Sequence of chain 1.C:
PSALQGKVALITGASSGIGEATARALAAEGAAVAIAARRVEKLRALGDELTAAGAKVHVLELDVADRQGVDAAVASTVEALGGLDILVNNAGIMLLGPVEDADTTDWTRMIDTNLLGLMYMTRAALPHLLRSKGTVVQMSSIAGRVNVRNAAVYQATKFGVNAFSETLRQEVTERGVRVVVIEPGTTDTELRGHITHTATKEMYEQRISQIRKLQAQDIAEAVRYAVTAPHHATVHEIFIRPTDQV

Binding-site contacts:
Ligand atom C1 contacts residue MET95 of chain 1.C at 3.6 Å (hydrophobic).
Ligand atom O3 contacts residue NDP1 of chain 1.I at 3.3 Å.
Ligand atom C5 contacts residue ALA152 of chain 1.C at 4.0 Å (hydrophobic).
Ligand atom C1 contacts residue TYR205 of chain 1.C at 4.0 Å (hydrophobic).
Ligand atom O4 contacts residue ILE143 of chain 1.C at 3.7 Å.
Ligand atom C2 contacts residue TYR205 of chain 1.C at 3.6 Å (hydrophobic).
Ligand atom C4 contacts residue GLN156 of chain 1.C at 3.7 Å.
Ligand atom C8 contacts residue THR187 of chain 1.C at 3.4 Å.
Ligand atom C7 contacts residue LEU192 of chain 1.C at 3.8 Å (hydrophobic).
Ligand atom C7 contacts residue MET95 of chain 1.C at 3.5 Å (hydrophobic).
Ligand atom O1 contacts residue TYR155 of chain 1.C at 3.4 Å.
Ligand atom C6 contacts residue TYR205 of chain 1.C at 3.5 Å (hydrophobic).
Ligand atom C3 contacts residue ILE143 of chain 1.C at 4.0 Å (hydrophobic).
Ligand atom C3 contacts residue ALA144 of chain 1.C at 3.7 Å (hydrophobic).
Ligand atom C8 contacts residue ARG208 of chain 1.C at 4.1 Å.
Ligand atom O2 contacts residue VAL149 of chain 1.C at 3.7 Å.
Ligand atom C8 contacts residue TYR205 of chain 1.C at 3.8 Å (hydrophobic).
Ligand atom C4 contacts residue TYR155 of chain 1.C at 4.0 Å (hydrophobic).
Ligand atom O3 contacts residue MET95 of chain 1.C at 4.0 Å.
Ligand atom C6 contacts residue NDP1 of chain 1.I at 3.8 Å.
Ligand atom O2 contacts residue LEU97 of chain 1.C at 3.8 Å.
Ligand atom O2 contacts residue ALA152 of chain 1.C at 3.9 Å.
Ligand atom O3 contacts residue TYR155 of chain 1.C at 2.7 Å (h-bond).
Ligand atom O5 contacts residue TYR205 of chain 1.C at 2.9 Å (h-bond).
Ligand atom O4 contacts residue ARG208 of chain 1.C at 3.3 Å (salt-bridge).
Ligand atom O1 contacts residue SER142 of chain 1.C at 3.6 Å.
Ligand atom C5 contacts residue VAL149 of chain 1.C at 3.8 Å (hydrophobic).
Ligand atom O1 contacts residue MET95 of chain 1.C at 3.9 Å.
Ligand atom O1 contacts residue ILE143 of chain 1.C at 4.0 Å.
Ligand atom C4 contacts residue ALA144 of chain 1.C at 3.9 Å (hydrophobic).
Ligand atom O4 contacts residue THR187 of chain 1.C at 3.5 Å (h-bond).
Ligand atom C4 contacts residue ALA152 of chain 1.C at 3.5 Å (hydrophobic).
Ligand atom O3 contacts residue SER142 of chain 1.C at 2.5 Å (h-bond).
Ligand atom C6 contacts residue MET95 of chain 1.C at 3.4 Å (hydrophobic).
Ligand atom C7 contacts residue SER142 of chain 1.C at 3.8 Å.
Ligand atom C7 contacts residue TYR155 of chain 1.C at 3.4 Å (hydrophobic).
Ligand atom O1 contacts residue ALA144 of chain 1.C at 3.6 Å.
Ligand atom C7 contacts residue NDP1 of chain 1.I at 3.1 Å.
Ligand atom O5 contacts residue THR187 of chain 1.C at 2.5 Å (h-bond).
Ligand atom O2 contacts residue ARG208 of chain 1.C at 3.8 Å.

This small molecule binds to this protein.
Small molecule (SMILES): O=C(O)[C@H]1/C(=C/CO)O[C@@H]2CC(=O)N21